Binding-site contacts:
Ligand atom C3 contacts residue ASN203 of chain 1.B at 3.9 Å.
Ligand atom N2 contacts residue ASN203 of chain 1.B at 2.9 Å (h-bond).
Ligand atom O7 contacts residue THR205 of chain 1.B at 3.8 Å.
Ligand atom C6 contacts residue THR205 of chain 1.B at 4.0 Å.
Ligand atom C8 contacts residue GLU206 of chain 1.B at 3.7 Å.
Ligand atom O6 contacts residue GLU206 of chain 1.B at 4.0 Å.
Ligand atom C4 contacts residue ASN203 of chain 1.B at 4.3 Å.
Ligand atom C7 contacts residue ILE168 of chain 1.B at 3.6 Å (hydrophobic).
Ligand atom C8 contacts residue ILE168 of chain 1.B at 3.7 Å (hydrophobic).
Ligand atom O5 contacts residue THR205 of chain 1.B at 4.0 Å.
Ligand atom C1 contacts residue ASN203 of chain 1.B at 1.4 Å.
Ligand atom C6 contacts residue GLU206 of chain 1.B at 4.1 Å.
Ligand atom C2 contacts residue ASN203 of chain 1.B at 2.5 Å.
Ligand atom N2 contacts residue ILE168 of chain 1.B at 3.5 Å.
Ligand atom C8 contacts residue GLN201 of chain 1.B at 4.5 Å.
Ligand atom O7 contacts residue LYS241 of chain 1.B at 4.1 Å.
Ligand atom C8 contacts residue THR205 of chain 1.B at 4.0 Å.
Ligand atom C7 contacts residue ASN203 of chain 1.B at 3.2 Å.
Ligand atom O7 contacts residue ILE168 of chain 1.B at 4.4 Å.
Ligand atom C1 contacts residue ILE168 of chain 1.B at 4.0 Å (hydrophobic).
Ligand atom C5 contacts residue ASN203 of chain 1.B at 3.6 Å.
Ligand atom C1 contacts residue THR205 of chain 1.B at 3.7 Å.
Ligand atom C7 contacts residue THR205 of chain 1.B at 4.2 Å.
Ligand atom O5 contacts residue ASN203 of chain 1.B at 2.4 Å (h-bond).
Ligand atom C5 contacts residue THR205 of chain 1.B at 3.6 Å.
Ligand atom C2 contacts residue ILE168 of chain 1.B at 4.4 Å (hydrophobic).
Ligand atom O7 contacts residue GLN201 of chain 1.B at 4.4 Å.
Ligand atom C8 contacts residue ASN203 of chain 1.B at 4.5 Å.
Ligand atom O7 contacts residue ASN203 of chain 1.B at 3.1 Å (h-bond).
Ligand atom C8 contacts residue THR162 of chain 1.B at 4.0 Å.

This small molecule binds to this protein.
Small molecule (SMILES): CC(=O)N[C@H]1[C@H](O[C@H]2[C@H](O)[C@@H](NC(C)=O)CO[C@@H]2CO)O[C@H](CO)[C@@H](O)[C@@H]1O

Sequence of chain 1.B:
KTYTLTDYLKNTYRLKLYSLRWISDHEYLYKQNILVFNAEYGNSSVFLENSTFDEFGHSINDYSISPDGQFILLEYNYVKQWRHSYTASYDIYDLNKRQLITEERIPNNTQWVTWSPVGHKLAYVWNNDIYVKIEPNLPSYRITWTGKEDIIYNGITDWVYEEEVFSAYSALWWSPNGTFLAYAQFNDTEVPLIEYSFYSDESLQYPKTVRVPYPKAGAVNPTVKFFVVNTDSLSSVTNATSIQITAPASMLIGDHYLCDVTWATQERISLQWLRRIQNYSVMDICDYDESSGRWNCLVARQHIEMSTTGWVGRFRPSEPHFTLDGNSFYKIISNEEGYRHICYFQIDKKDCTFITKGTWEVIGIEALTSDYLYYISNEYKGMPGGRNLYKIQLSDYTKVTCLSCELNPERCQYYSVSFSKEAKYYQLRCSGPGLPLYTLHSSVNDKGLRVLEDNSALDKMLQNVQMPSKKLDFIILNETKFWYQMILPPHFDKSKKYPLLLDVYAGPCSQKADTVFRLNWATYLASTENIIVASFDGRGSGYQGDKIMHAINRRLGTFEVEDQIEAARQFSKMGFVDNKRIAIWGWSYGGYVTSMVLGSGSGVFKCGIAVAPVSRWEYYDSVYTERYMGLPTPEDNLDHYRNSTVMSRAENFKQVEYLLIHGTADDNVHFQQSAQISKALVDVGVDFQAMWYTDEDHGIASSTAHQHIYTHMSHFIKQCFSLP